A protein and the small-molecule ligand that binds it are described below.
Small molecule (SMILES): OC[C@H]1O[C@](O)(CO)[C@@H](O)[C@@H]1O

Binding-site contacts:
Ligand atom C4 contacts residue HIS337 of chain 1.C at 3.7 Å.
Ligand atom C6 contacts residue ASP83 of chain 1.C at 4.0 Å.
Ligand atom C5 contacts residue THR310 of chain 1.C at 4.0 Å.
Ligand atom C5 contacts residue GLN330 of chain 1.C at 3.9 Å.
Ligand atom O1 contacts residue PHE178 of chain 1.C at 3.3 Å.
Ligand atom O3 contacts residue HIS306 of chain 1.C at 3.4 Å (h-bond).
Ligand atom O4 contacts residue THR310 of chain 1.C at 2.9 Å (h-bond).
Ligand atom O5 contacts residue TRP333 of chain 1.C at 4.0 Å.
Ligand atom C4 contacts residue THR310 of chain 1.C at 3.5 Å.
Ligand atom O2 contacts residue ASP83 of chain 1.C at 2.8 Å (salt-bridge).
Ligand atom C1 contacts residue PHE178 of chain 1.C at 3.8 Å (hydrophobic).
Ligand atom C4 contacts residue TRP333 of chain 1.C at 4.1 Å (hydrophobic).
Ligand atom C1 contacts residue TRP333 of chain 1.C at 3.5 Å (hydrophobic).
Ligand atom O1 contacts residue ARG70 of chain 1.C at 3.1 Å (salt-bridge).
Ligand atom C5 contacts residue TRP333 of chain 1.C at 3.8 Å (hydrophobic).
Ligand atom O6 contacts residue PHE313 of chain 1.C at 3.9 Å.
Ligand atom O2 contacts residue PHE178 of chain 1.C at 3.5 Å.
Ligand atom O4 contacts residue TRP333 of chain 1.C at 3.4 Å.
Ligand atom C5 contacts residue ASP83 of chain 1.C at 4.0 Å.
Ligand atom O3 contacts residue HIS337 of chain 1.C at 4.0 Å.
Ligand atom C2 contacts residue ARG70 of chain 1.C at 3.9 Å.
Ligand atom O5 contacts residue ARG70 of chain 1.C at 3.8 Å.
Ligand atom C2 contacts residue ASP83 of chain 1.C at 3.6 Å.
Ligand atom O6 contacts residue GLN330 of chain 1.C at 4.0 Å.
Ligand atom O1 contacts residue TYR179 of chain 1.C at 3.6 Å.
Ligand atom O6 contacts residue ASP83 of chain 1.C at 3.0 Å (salt-bridge).
Ligand atom C4 contacts residue ASP83 of chain 1.C at 3.3 Å.
Ligand atom C3 contacts residue TYR182 of chain 1.C at 3.3 Å (hydrophobic).
Ligand atom O3 contacts residue ASP83 of chain 1.C at 2.6 Å (salt-bridge).
Ligand atom C6 contacts residue THR310 of chain 1.C at 3.7 Å.
Ligand atom O1 contacts residue ASP150 of chain 1.C at 3.0 Å (salt-bridge).
Ligand atom O3 contacts residue TYR182 of chain 1.C at 2.5 Å (h-bond).
Ligand atom C3 contacts residue ASP83 of chain 1.C at 3.4 Å.
Ligand atom C1 contacts residue ASP150 of chain 1.C at 3.6 Å.
Ligand atom O4 contacts residue HIS337 of chain 1.C at 2.6 Å (h-bond).
Ligand atom C6 contacts residue GLN330 of chain 1.C at 3.0 Å.
Ligand atom C3 contacts residue TRP333 of chain 1.C at 4.0 Å (hydrophobic).
Ligand atom C1 contacts residue TYR182 of chain 1.C at 4.0 Å (hydrophobic).
Ligand atom O2 contacts residue ARG70 of chain 1.C at 3.1 Å (salt-bridge).
Ligand atom C3 contacts residue HIS337 of chain 1.C at 4.0 Å.

Sequence of chain 1.C:
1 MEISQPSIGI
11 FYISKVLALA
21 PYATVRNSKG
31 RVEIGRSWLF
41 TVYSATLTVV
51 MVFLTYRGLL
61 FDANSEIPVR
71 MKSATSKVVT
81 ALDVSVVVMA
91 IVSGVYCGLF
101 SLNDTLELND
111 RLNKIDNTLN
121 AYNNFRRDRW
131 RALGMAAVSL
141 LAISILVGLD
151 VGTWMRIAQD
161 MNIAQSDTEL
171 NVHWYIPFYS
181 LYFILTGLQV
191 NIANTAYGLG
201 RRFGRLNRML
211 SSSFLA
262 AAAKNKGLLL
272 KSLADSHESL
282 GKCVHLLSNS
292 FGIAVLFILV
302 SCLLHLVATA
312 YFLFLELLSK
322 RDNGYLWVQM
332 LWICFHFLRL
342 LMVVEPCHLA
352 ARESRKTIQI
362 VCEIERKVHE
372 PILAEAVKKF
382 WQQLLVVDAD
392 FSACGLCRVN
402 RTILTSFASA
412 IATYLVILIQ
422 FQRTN